Sequence of chain 1.A:
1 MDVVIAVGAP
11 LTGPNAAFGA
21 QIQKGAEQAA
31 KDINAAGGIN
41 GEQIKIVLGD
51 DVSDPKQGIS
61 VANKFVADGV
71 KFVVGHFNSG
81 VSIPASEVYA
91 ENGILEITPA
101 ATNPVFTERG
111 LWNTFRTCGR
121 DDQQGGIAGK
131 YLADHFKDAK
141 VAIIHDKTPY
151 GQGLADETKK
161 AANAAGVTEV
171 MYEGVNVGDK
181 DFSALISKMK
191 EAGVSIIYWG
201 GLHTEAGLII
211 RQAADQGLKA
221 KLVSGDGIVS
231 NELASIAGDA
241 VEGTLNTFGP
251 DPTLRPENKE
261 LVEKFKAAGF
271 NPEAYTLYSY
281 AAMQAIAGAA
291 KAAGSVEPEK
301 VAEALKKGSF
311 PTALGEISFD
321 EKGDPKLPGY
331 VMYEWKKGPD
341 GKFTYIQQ

Binding-site contacts:
Ligand atom OXT contacts residue ALA101 of chain 1.A at 3.3 Å.
Ligand atom C contacts residue ALA101 of chain 1.A at 4.2 Å (hydrophobic).
Ligand atom C contacts residue PHE77 of chain 1.A at 3.7 Å (hydrophobic).
Ligand atom CA contacts residue THR102 of chain 1.A at 3.8 Å.
Ligand atom OXT contacts residue TYR150 of chain 1.A at 3.5 Å.
Ligand atom O contacts residue SER79 of chain 1.A at 2.8 Å (h-bond).
Ligand atom N contacts residue THR102 of chain 1.A at 2.8 Å (h-bond).
Ligand atom CG1 contacts residue LEU202 of chain 1.A at 4.0 Å (hydrophobic).
Ligand atom C contacts residue SER79 of chain 1.A at 3.5 Å.
Ligand atom CB contacts residue ASP226 of chain 1.A at 3.6 Å.
Ligand atom N contacts residue TYR150 of chain 1.A at 3.3 Å.
Ligand atom N contacts residue ASP226 of chain 1.A at 2.8 Å (salt-bridge).
Ligand atom C contacts residue ALA100 of chain 1.A at 4.1 Å (hydrophobic).
Ligand atom CA contacts residue ALA100 of chain 1.A at 3.7 Å (hydrophobic).
Ligand atom OXT contacts residue ASN103 of chain 1.A at 4.1 Å.
Ligand atom CA contacts residue TYR150 of chain 1.A at 3.3 Å (hydrophobic).
Ligand atom O contacts residue CA1 of chain 1.C at 4.0 Å.
Ligand atom CG2 contacts residue LEU202 of chain 1.A at 3.6 Å (hydrophobic).
Ligand atom C contacts residue TYR150 of chain 1.A at 3.3 Å (hydrophobic).
Ligand atom CG1 contacts residue PHE77 of chain 1.A at 3.1 Å (hydrophobic).
Ligand atom O contacts residue PHE77 of chain 1.A at 3.8 Å.
Ligand atom OXT contacts residue THR102 of chain 1.A at 3.0 Å (h-bond).
Ligand atom N contacts residue TYR275 of chain 1.A at 4.2 Å.
Ligand atom OXT contacts residue PHE77 of chain 1.A at 3.9 Å.
Ligand atom CB contacts residue PHE77 of chain 1.A at 3.6 Å (hydrophobic).
Ligand atom N contacts residue ALA100 of chain 1.A at 2.9 Å (h-bond).
Ligand atom O contacts residue TYR150 of chain 1.A at 3.2 Å.
Ligand atom OXT contacts residue ALA100 of chain 1.A at 3.8 Å.
Ligand atom C contacts residue THR102 of chain 1.A at 4.0 Å.
Ligand atom CB contacts residue ALA100 of chain 1.A at 3.7 Å (hydrophobic).
Ligand atom CG2 contacts residue PHE77 of chain 1.A at 3.2 Å (hydrophobic).
Ligand atom O contacts residue ASN78 of chain 1.A at 3.2 Å.
Ligand atom CA contacts residue ASP226 of chain 1.A at 3.5 Å.
Ligand atom CG1 contacts residue ASN78 of chain 1.A at 3.6 Å.
Ligand atom CA contacts residue PHE77 of chain 1.A at 4.2 Å (hydrophobic).
Ligand atom OXT contacts residue ASN78 of chain 1.A at 4.2 Å.
Ligand atom C contacts residue ASN78 of chain 1.A at 4.1 Å.
Ligand atom CG2 contacts residue ASP226 of chain 1.A at 3.1 Å.
Ligand atom OXT contacts residue SER79 of chain 1.A at 2.5 Å (h-bond).
Ligand atom CG2 contacts residue GLY227 of chain 1.A at 3.6 Å.

This protein binds this small molecule.
Small molecule (SMILES): CC(C)[C@H](N)C(=O)O